The protein below binds the small molecule below.
Small molecule (SMILES): CC(=O)N[C@@H]1[C@@H](O)[C@H](O[C@@H]2O[C@H](CO[C@]3(C(=O)O)C[C@H](O)[C@@H](NC(C)=O)[C@H]([C@H](O)[C@H](O)CO)O3)[C@H](O)[C@H](O)[C@H]2O)[C@@H](CO)O[C@H]1O

Binding-site contacts:
Ligand atom C8 contacts residue LEU188 of chain 1.G at 4.1 Å (hydrophobic).
Ligand atom C4 contacts residue LEU220 of chain 1.G at 4.0 Å (hydrophobic).
Ligand atom C8 contacts residue TRP147 of chain 1.G at 4.0 Å (hydrophobic).
Ligand atom C9 contacts residue LEU188 of chain 1.G at 3.4 Å (hydrophobic).
Ligand atom O10 contacts residue LEU188 of chain 1.G at 3.2 Å.
Ligand atom C11 contacts residue GLY128 of chain 1.G at 3.6 Å.
Ligand atom C1 contacts residue SER130 of chain 1.G at 3.2 Å.
Ligand atom C1 contacts residue TYR131 of chain 1.G at 3.6 Å (hydrophobic).
Ligand atom O9 contacts residue SER222 of chain 1.G at 3.4 Å (h-bond).
Ligand atom C1 contacts residue LEU220 of chain 1.G at 4.1 Å (hydrophobic).
Ligand atom C10 contacts residue GLU129 of chain 1.G at 3.6 Å.
Ligand atom C10 contacts residue LEU188 of chain 1.G at 4.0 Å (hydrophobic).
Ligand atom C8 contacts residue GLU184 of chain 1.G at 3.6 Å.
Ligand atom O7 contacts residue LEU188 of chain 1.G at 3.6 Å.
Ligand atom C7 contacts residue LEU188 of chain 1.G at 3.8 Å (hydrophobic).
Ligand atom C6 contacts residue LEU220 of chain 1.G at 3.5 Å (hydrophobic).
Ligand atom O1B contacts residue SER130 of chain 1.G at 2.9 Å (h-bond).
Ligand atom O4 contacts residue LEU220 of chain 1.G at 3.2 Å.
Ligand atom O1A contacts residue SER130 of chain 1.G at 2.9 Å (h-bond).
Ligand atom O1B contacts residue LEU220 of chain 1.G at 3.3 Å.
Ligand atom C9 contacts residue GLU184 of chain 1.G at 3.8 Å.
Ligand atom O9 contacts residue TYR92 of chain 1.G at 2.5 Å (h-bond).
Ligand atom C7 contacts residue TRP147 of chain 1.G at 3.7 Å (hydrophobic).
Ligand atom O9 contacts residue HIS177 of chain 1.G at 2.6 Å (h-bond).
Ligand atom O8 contacts residue TRP147 of chain 1.G at 4.1 Å.
Ligand atom C5 contacts residue GLU129 of chain 1.G at 3.8 Å.
Ligand atom C9 contacts residue TYR92 of chain 1.G at 3.8 Å (hydrophobic).
Ligand atom C9 contacts residue HIS177 of chain 1.G at 3.2 Å.
Ligand atom O1A contacts residue TYR131 of chain 1.G at 2.5 Å (h-bond).
Ligand atom C4 contacts residue GLU129 of chain 1.G at 4.0 Å.
Ligand atom O4 contacts residue GLY219 of chain 1.G at 4.0 Å.
Ligand atom C6 contacts residue GLU129 of chain 1.G at 4.2 Å.
Ligand atom O7 contacts residue GLU184 of chain 1.G at 4.0 Å.
Ligand atom C9 contacts residue TRP147 of chain 1.G at 3.7 Å (hydrophobic).
Ligand atom C11 contacts residue GLU129 of chain 1.G at 3.4 Å.
Ligand atom O8 contacts residue TYR92 of chain 1.G at 4.0 Å.
Ligand atom C6 contacts residue TRP147 of chain 1.G at 4.0 Å (hydrophobic).
Ligand atom N5 contacts residue GLU129 of chain 1.G at 2.8 Å (salt-bridge).
Ligand atom O4 contacts residue LYS139 of chain 1.G at 3.8 Å.
Ligand atom O9 contacts residue TRP147 of chain 1.G at 3.8 Å.

Sequence of chain 1.G:
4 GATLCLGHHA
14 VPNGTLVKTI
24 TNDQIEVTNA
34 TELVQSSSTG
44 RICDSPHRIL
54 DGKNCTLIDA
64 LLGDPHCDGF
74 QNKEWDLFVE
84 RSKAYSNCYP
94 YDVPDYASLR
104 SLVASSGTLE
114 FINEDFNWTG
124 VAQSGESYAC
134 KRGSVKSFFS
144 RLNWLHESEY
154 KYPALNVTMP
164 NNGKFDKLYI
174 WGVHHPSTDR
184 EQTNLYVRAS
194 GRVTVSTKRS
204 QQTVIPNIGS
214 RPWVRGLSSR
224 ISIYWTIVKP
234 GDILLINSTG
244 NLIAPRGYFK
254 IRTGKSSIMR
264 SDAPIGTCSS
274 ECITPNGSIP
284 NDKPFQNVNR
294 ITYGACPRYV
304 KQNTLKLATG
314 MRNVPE